A protein and the small-molecule ligand that binds it are described below.
Small molecule (SMILES): CC(=O)N[C@@H]1[C@@H](O)[C@H](O)[C@@H](CO)O[C@H]1O

Binding-site contacts:
Ligand atom C8 contacts residue GLY201 of chain 1.A at 3.8 Å.
Ligand atom C7 contacts residue ASN202 of chain 1.A at 3.9 Å.
Ligand atom C7 contacts residue GLY201 of chain 1.A at 3.7 Å.
Ligand atom C1 contacts residue ASN202 of chain 1.A at 1.5 Å.
Ligand atom C8 contacts residue THR200 of chain 1.A at 4.3 Å.
Ligand atom C3 contacts residue ASN202 of chain 1.A at 3.9 Å.
Ligand atom C2 contacts residue ASN202 of chain 1.A at 2.6 Å.
Ligand atom O7 contacts residue GLY201 of chain 1.A at 3.4 Å.
Ligand atom N2 contacts residue ASN202 of chain 1.A at 2.9 Å (h-bond).
Ligand atom O5 contacts residue ASN202 of chain 1.A at 2.5 Å (h-bond).
Ligand atom C5 contacts residue ASN202 of chain 1.A at 3.9 Å.
Ligand atom C4 contacts residue ASN202 of chain 1.A at 4.4 Å.
Ligand atom O7 contacts residue ASN202 of chain 1.A at 4.3 Å.

Sequence of chain 1.A:
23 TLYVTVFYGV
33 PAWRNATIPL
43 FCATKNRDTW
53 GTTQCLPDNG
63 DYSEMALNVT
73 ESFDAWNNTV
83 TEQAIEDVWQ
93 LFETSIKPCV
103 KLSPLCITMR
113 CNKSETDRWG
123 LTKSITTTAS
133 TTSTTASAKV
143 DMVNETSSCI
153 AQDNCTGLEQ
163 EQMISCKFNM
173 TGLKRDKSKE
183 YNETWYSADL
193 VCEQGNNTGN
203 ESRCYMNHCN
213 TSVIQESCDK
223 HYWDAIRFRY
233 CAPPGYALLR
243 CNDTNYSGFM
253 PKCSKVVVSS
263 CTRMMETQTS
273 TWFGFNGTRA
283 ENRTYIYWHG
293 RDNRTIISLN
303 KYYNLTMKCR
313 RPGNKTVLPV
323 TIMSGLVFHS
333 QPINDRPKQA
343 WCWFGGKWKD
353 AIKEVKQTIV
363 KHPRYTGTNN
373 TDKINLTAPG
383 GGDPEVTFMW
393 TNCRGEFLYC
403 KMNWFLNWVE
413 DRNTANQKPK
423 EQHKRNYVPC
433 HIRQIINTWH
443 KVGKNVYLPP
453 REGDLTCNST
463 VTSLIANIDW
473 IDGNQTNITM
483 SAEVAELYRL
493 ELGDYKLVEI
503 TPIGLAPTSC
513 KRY